Binding-site contacts:
Ligand atom C3 contacts residue ALA39 of chain 1.A at 3.4 Å (hydrophobic).
Ligand atom N7 contacts residue PHE90 of chain 1.A at 3.6 Å.
Ligand atom N8 contacts residue ILE18 of chain 1.A at 4.0 Å.
Ligand atom C10 contacts residue ALA39 of chain 1.A at 3.9 Å (hydrophobic).
Ligand atom N1 contacts residue LEU142 of chain 1.A at 3.7 Å.
Ligand atom N2 contacts residue LEU142 of chain 1.A at 3.4 Å.
Ligand atom C4 contacts residue ALA39 of chain 1.A at 3.8 Å (hydrophobic).
Ligand atom N8 contacts residue PHE90 of chain 1.A at 3.9 Å.
Ligand atom C11 contacts residue PHE88 of chain 1.A at 3.8 Å (hydrophobic).
Ligand atom N1 contacts residue ALA39 of chain 1.A at 3.8 Å.
Ligand atom C6 contacts residue LEU142 of chain 1.A at 3.8 Å (hydrophobic).
Ligand atom C10 contacts residue LEU142 of chain 1.A at 3.7 Å (hydrophobic).
Ligand atom N1 contacts residue PHE90 of chain 1.A at 3.8 Å.
Ligand atom N8 contacts residue LEU91 of chain 1.A at 3.3 Å (h-bond).
Ligand atom N7 contacts residue ILE18 of chain 1.A at 3.8 Å.
Ligand atom N2 contacts residue PHE90 of chain 1.A at 3.8 Å.
Ligand atom C5 contacts residue LEU91 of chain 1.A at 4.0 Å (hydrophobic).
Ligand atom N8 contacts residue HIS92 of chain 1.A at 4.0 Å.
Ligand atom C5 contacts residue ALA39 of chain 1.A at 4.0 Å (hydrophobic).
Ligand atom C3 contacts residue GLU89 of chain 1.A at 3.8 Å.
Ligand atom C10 contacts residue VAL72 of chain 1.A at 3.8 Å (hydrophobic).
Ligand atom C11 contacts residue ALA152 of chain 1.A at 3.7 Å (hydrophobic).
Ligand atom C3 contacts residue LEU142 of chain 1.A at 3.2 Å (hydrophobic).
Ligand atom C5 contacts residue LEU142 of chain 1.A at 3.7 Å (hydrophobic).
Ligand atom C6 contacts residue ILE18 of chain 1.A at 3.6 Å (hydrophobic).
Ligand atom O9 contacts residue ILE18 of chain 1.A at 3.5 Å.
Ligand atom N2 contacts residue ALA39 of chain 1.A at 3.4 Å.
Ligand atom N1 contacts residue LEU91 of chain 1.A at 3.1 Å (h-bond).
Ligand atom O9 contacts residue LEU142 of chain 1.A at 3.9 Å.
Ligand atom C13 contacts residue LEU142 of chain 1.A at 4.0 Å (hydrophobic).
Ligand atom C11 contacts residue ASP153 of chain 1.A at 3.9 Å.
Ligand atom C4 contacts residue LEU142 of chain 1.A at 3.4 Å (hydrophobic).
Ligand atom C10 contacts residue ALA152 of chain 1.A at 4.1 Å (hydrophobic).
Ligand atom C13 contacts residue VAL26 of chain 1.A at 4.0 Å (hydrophobic).
Ligand atom N2 contacts residue LEU91 of chain 1.A at 3.6 Å.
Ligand atom N1 contacts residue GLU89 of chain 1.A at 3.9 Å.
Ligand atom C6 contacts residue LEU91 of chain 1.A at 3.8 Å (hydrophobic).
Ligand atom C10 contacts residue PHE88 of chain 1.A at 3.5 Å (hydrophobic).
Ligand atom N2 contacts residue GLU89 of chain 1.A at 3.0 Å (salt-bridge).
Ligand atom N7 contacts residue LEU91 of chain 1.A at 2.7 Å (h-bond).

Sequence of chain 1.A:
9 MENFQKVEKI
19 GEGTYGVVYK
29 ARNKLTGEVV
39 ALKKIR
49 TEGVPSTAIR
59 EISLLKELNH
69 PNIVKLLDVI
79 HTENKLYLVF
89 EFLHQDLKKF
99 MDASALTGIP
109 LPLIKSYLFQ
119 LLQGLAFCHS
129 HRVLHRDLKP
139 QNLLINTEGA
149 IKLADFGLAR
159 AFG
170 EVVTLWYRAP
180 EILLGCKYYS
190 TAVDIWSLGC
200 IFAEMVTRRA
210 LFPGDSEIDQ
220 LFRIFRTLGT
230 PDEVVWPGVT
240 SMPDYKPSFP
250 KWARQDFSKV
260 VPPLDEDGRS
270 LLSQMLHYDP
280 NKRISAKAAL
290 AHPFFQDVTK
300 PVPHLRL

A small-molecule ligand and the protein it binds are described below.
Small molecule (SMILES): NNC(=O)c1n[nH]c2ccccc12